This protein binds this small molecule.
Small molecule (SMILES): CC(C)C[C@@H](N)[C@H](O)C(=O)N[C@H](C(=O)N[C@@H](C(=O)N[C@@H](CC(=O)O)C(=O)O)C(C)C)C(C)C

Binding-site contacts:
Ligand atom CG contacts residue ILE238 of chain 11.A at 3.2 Å (hydrophobic).
Ligand atom O contacts residue ZN1 of chain 11.D at 2.4 Å.
Ligand atom OXT contacts residue ILE322 of chain 11.A at 3.0 Å.
Ligand atom OD2 contacts residue ILE322 of chain 11.A at 3.1 Å.
Ligand atom N contacts residue GLU212 of chain 11.A at 3.4 Å (salt-bridge).
Ligand atom C contacts residue GLU213 of chain 11.A at 3.5 Å.
Ligand atom C5 contacts residue VAL236 of chain 11.A at 3.3 Å (hydrophobic).
Ligand atom O contacts residue HIS323 of chain 11.A at 3.0 Å (h-bond).
Ligand atom N contacts residue GLY297 of chain 11.A at 3.3 Å (h-bond).
Ligand atom O1 contacts residue ZN1 of chain 11.C at 2.0 Å.
Ligand atom O contacts residue GLY297 of chain 11.A at 3.3 Å (h-bond).
Ligand atom C contacts residue ILE322 of chain 11.A at 3.5 Å (hydrophobic).
Ligand atom CA contacts residue ZN1 of chain 11.C at 2.9 Å.
Ligand atom C3 contacts residue VAL236 of chain 11.A at 3.3 Å (hydrophobic).
Ligand atom CA contacts residue ASP182 of chain 11.A at 3.6 Å.
Ligand atom O1 contacts residue GLU212 of chain 11.A at 2.9 Å (salt-bridge).
Ligand atom O contacts residue GLY296 of chain 11.A at 3.5 Å.
Ligand atom O1 contacts residue ZN1 of chain 11.D at 2.1 Å.
Ligand atom C contacts residue HIS323 of chain 11.A at 3.3 Å.
Ligand atom C5 contacts residue LEU293 of chain 11.A at 3.4 Å (hydrophobic).
Ligand atom O contacts residue HIS323 of chain 11.A at 3.1 Å (h-bond).
Ligand atom CA contacts residue ZN1 of chain 11.D at 3.4 Å.
Ligand atom OD1 contacts residue ILE238 of chain 11.A at 3.6 Å.
Ligand atom O1 contacts residue ASP182 of chain 11.A at 3.0 Å (salt-bridge).
Ligand atom N contacts residue ASP235 of chain 11.A at 2.7 Å (salt-bridge).
Ligand atom N contacts residue ZN1 of chain 11.C at 2.2 Å.
Ligand atom OD2 contacts residue ILE238 of chain 11.A at 2.8 Å.
Ligand atom O1 contacts residue HIS68 of chain 11.A at 3.1 Å (h-bond).
Ligand atom O1 contacts residue GLU213 of chain 11.A at 3.1 Å (salt-bridge).
Ligand atom O contacts residue ILE322 of chain 11.A at 3.3 Å.
Ligand atom N contacts residue ASP182 of chain 11.A at 3.4 Å (salt-bridge).
Ligand atom C contacts residue ZN1 of chain 11.D at 2.9 Å.
Ligand atom C2 contacts residue GLY297 of chain 11.A at 3.6 Å.
Ligand atom OXT contacts residue HIS323 of chain 11.A at 2.8 Å.
Ligand atom C6 contacts residue ZN1 of chain 11.D at 2.9 Å.
Ligand atom C6 contacts residue GLU212 of chain 11.A at 3.2 Å.
Ligand atom O contacts residue GLU213 of chain 11.A at 3.2 Å (salt-bridge).
Ligand atom C6 contacts residue ZN1 of chain 11.C at 2.8 Å.
Ligand atom CG2 contacts residue GLU212 of chain 11.A at 3.5 Å.
Ligand atom N contacts residue VAL236 of chain 11.A at 3.4 Å (h-bond).

Sequence of chain 11.A:
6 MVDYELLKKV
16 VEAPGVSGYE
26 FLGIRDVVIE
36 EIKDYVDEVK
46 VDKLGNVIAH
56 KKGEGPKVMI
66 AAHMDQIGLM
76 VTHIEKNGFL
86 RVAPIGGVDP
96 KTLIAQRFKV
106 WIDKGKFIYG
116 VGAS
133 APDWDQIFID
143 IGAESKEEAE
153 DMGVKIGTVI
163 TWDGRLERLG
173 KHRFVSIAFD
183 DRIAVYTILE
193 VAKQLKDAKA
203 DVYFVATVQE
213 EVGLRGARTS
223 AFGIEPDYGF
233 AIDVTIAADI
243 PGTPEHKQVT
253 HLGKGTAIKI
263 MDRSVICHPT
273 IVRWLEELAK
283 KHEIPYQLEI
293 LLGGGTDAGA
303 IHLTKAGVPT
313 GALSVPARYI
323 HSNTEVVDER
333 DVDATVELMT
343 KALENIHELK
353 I